Sequence of chain 1.A:
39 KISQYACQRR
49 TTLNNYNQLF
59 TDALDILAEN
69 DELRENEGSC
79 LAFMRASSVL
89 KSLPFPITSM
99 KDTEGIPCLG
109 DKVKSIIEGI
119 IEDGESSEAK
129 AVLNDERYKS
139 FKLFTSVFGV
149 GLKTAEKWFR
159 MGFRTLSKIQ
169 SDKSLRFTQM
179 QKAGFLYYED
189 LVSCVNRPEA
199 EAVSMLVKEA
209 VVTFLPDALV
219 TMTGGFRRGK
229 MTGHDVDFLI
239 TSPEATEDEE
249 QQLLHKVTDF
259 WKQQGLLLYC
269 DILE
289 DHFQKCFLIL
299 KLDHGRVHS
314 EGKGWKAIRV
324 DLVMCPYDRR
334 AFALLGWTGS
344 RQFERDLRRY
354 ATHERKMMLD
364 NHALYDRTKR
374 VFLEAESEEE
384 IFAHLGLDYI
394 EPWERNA

Binding-site contacts:
Ligand atom C3A contacts residue MG1 of chain 1.C at 3.8 Å.
Ligand atom PG contacts residue MG1 of chain 1.C at 3.3 Å.
Ligand atom O3B contacts residue MG1 of chain 1.C at 2.2 Å.
Ligand atom O5' contacts residue ASP235 of chain 1.A at 3.3 Å (salt-bridge).
Ligand atom O3' contacts residue ARG226 of chain 1.A at 3.8 Å.
Ligand atom N3 contacts residue ASN364 of chain 1.A at 3.5 Å (h-bond).
Ligand atom O1G contacts residue HIS232 of chain 1.A at 3.2 Å (h-bond).
Ligand atom N1 contacts residue ASP289 of chain 1.A at 3.0 Å (salt-bridge).
Ligand atom O2' contacts residue GLU347 of chain 1.A at 2.3 Å (salt-bridge).
Ligand atom O3' contacts residue GLY342 of chain 1.A at 3.3 Å.
Ligand atom PB contacts residue MG1 of chain 1.C at 3.2 Å.
Ligand atom PA contacts residue ZN1 of chain 1.E at 3.4 Å.
Ligand atom O2A contacts residue ZN1 of chain 1.E at 3.7 Å.
Ligand atom C2' contacts residue GLU347 of chain 1.A at 3.2 Å.
Ligand atom O2B contacts residue ARG226 of chain 1.A at 3.8 Å.
Ligand atom O4' contacts residue TRP340 of chain 1.A at 3.2 Å (h-bond).
Ligand atom O5' contacts residue ZN1 of chain 1.E at 3.2 Å.
Ligand atom O1A contacts residue MG1 of chain 1.C at 2.6 Å.
Ligand atom N7 contacts residue TRP340 of chain 1.A at 3.7 Å.
Ligand atom C5 contacts residue TRP340 of chain 1.A at 3.7 Å (hydrophobic).
Ligand atom O1A contacts residue ASP235 of chain 1.A at 3.2 Å (salt-bridge).
Ligand atom C2 contacts residue ASP289 of chain 1.A at 3.5 Å.
Ligand atom O1G contacts residue ASP233 of chain 1.A at 3.6 Å.
Ligand atom O1B contacts residue GLY223 of chain 1.A at 3.6 Å.
Ligand atom O1B contacts residue MG1 of chain 1.C at 3.5 Å.
Ligand atom C4' contacts residue TRP340 of chain 1.A at 3.4 Å (hydrophobic).
Ligand atom C8 contacts residue TRP340 of chain 1.A at 3.7 Å (hydrophobic).
Ligand atom PA contacts residue MG1 of chain 1.C at 3.6 Å.
Ligand atom C2 contacts residue ASN364 of chain 1.A at 3.3 Å.
Ligand atom O1B contacts residue ARG226 of chain 1.A at 3.4 Å (salt-bridge).
Ligand atom O1A contacts residue ASP233 of chain 1.A at 2.6 Å (salt-bridge).
Ligand atom C1' contacts residue GLU347 of chain 1.A at 3.2 Å.
Ligand atom O2G contacts residue GLY231 of chain 1.A at 3.2 Å.
Ligand atom C1' contacts residue GLY339 of chain 1.A at 3.4 Å.
Ligand atom O2G contacts residue MG1 of chain 1.C at 3.7 Å.
Ligand atom C5' contacts residue ASP235 of chain 1.A at 2.9 Å.
Ligand atom O1G contacts residue MG1 of chain 1.C at 3.7 Å.
Ligand atom C5' contacts residue MG1 of chain 1.C at 3.4 Å.
Ligand atom O1A contacts residue ZN1 of chain 1.E at 2.6 Å.
Ligand atom O2' contacts residue ARG344 of chain 1.A at 3.8 Å.

This protein binds this small molecule.
Small molecule (SMILES): Nc1ncnc2c1ncn2[C@@H]1O[C@H](CO[P](=O)(O)C[P](=O)(O)OP(=O)(O)O)[C@@H](O)[C@H]1O